Binding-site contacts:
Ligand atom C29 contacts residue GLY27 of chain 1.B at 3.5 Å.
Ligand atom O47 contacts residue ASP29 of chain 1.A at 3.6 Å.
Ligand atom O31 contacts residue GLY27 of chain 1.A at 3.1 Å.
Ligand atom O40 contacts residue GLY49 of chain 1.B at 3.6 Å.
Ligand atom C06 contacts residue ASP25 of chain 1.B at 3.4 Å.
Ligand atom O43 contacts residue PRO81 of chain 1.A at 3.6 Å.
Ligand atom C46 contacts residue ASP30 of chain 1.A at 3.7 Å.
Ligand atom O30 contacts residue ASP25 of chain 1.A at 3.1 Å (salt-bridge).
Ligand atom C20 contacts residue ASP30 of chain 1.B at 3.2 Å.
Ligand atom O16 contacts residue ILE50 of chain 1.A at 3.7 Å.
Ligand atom C05 contacts residue ASP25 of chain 1.B at 3.0 Å.
Ligand atom C18 contacts residue ALA28 of chain 1.B at 3.5 Å (hydrophobic).
Ligand atom C22 contacts residue GLY48 of chain 1.B at 3.6 Å.
Ligand atom C13 contacts residue ALA28 of chain 1.A at 3.6 Å (hydrophobic).
Ligand atom O40 contacts residue ILE50 of chain 1.B at 2.7 Å (h-bond).
Ligand atom O30 contacts residue ASP25 of chain 1.B at 2.7 Å (salt-bridge).
Ligand atom C19 contacts residue ASP30 of chain 1.B at 3.3 Å.
Ligand atom O15 contacts residue ILE50 of chain 1.A at 3.2 Å (h-bond).
Ligand atom O44 contacts residue ARG8 of chain 1.A at 2.8 Å (salt-bridge).
Ligand atom C10 contacts residue GLY48 of chain 1.A at 3.4 Å.
Ligand atom C26 contacts residue GLY48 of chain 1.B at 3.7 Å.
Ligand atom C26 contacts residue PRO81 of chain 1.A at 3.6 Å (hydrophobic).
Ligand atom O31 contacts residue ASP25 of chain 1.B at 2.9 Å (salt-bridge).
Ligand atom O16 contacts residue ALA28 of chain 1.B at 3.7 Å.
Ligand atom C25 contacts residue GLY49 of chain 1.B at 3.5 Å.
Ligand atom O30 contacts residue ALA28 of chain 1.B at 3.5 Å (h-bond).
Ligand atom C37 contacts residue ARG8 of chain 1.B at 3.5 Å.
Ligand atom C19 contacts residue VAL32 of chain 1.B at 3.6 Å (hydrophobic).
Ligand atom C25 contacts residue ILE50 of chain 1.B at 3.7 Å (hydrophobic).
Ligand atom O30 contacts residue GLY27 of chain 1.B at 3.2 Å.
Ligand atom C06 contacts residue ASP25 of chain 1.A at 3.2 Å.
Ligand atom C35 contacts residue GLY27 of chain 1.A at 3.6 Å.
Ligand atom C18 contacts residue VAL32 of chain 1.B at 3.7 Å (hydrophobic).
Ligand atom C17 contacts residue ALA28 of chain 1.B at 3.7 Å (hydrophobic).
Ligand atom C39 contacts residue GLY48 of chain 1.A at 3.3 Å.
Ligand atom O31 contacts residue ALA28 of chain 1.A at 3.4 Å (h-bond).
Ligand atom C14 contacts residue ALA28 of chain 1.A at 3.7 Å (hydrophobic).
Ligand atom O31 contacts residue ASP25 of chain 1.A at 2.6 Å (salt-bridge).
Ligand atom O47 contacts residue ASP30 of chain 1.A at 3.0 Å (salt-bridge).
Ligand atom C18 contacts residue ASP30 of chain 1.B at 3.6 Å.

Sequence of chain 1.A:
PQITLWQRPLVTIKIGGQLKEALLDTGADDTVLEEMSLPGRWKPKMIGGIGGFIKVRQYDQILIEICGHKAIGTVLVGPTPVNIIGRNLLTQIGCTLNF

Sequence of chain 1.B:
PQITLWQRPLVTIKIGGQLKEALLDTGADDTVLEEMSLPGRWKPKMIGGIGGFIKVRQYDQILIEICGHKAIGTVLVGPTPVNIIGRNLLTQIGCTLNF

The small molecule below binds the protein below.
Small molecule (SMILES): COC(O)c1ccc(CN2[C@H](COc3ccccc3)[C@H](O)[C@@H](O)[C@@H](COc3ccccc3)N(Cc3ccc(CO)cc3)S2(=O)=O)cc1